Sequence of chain 1.A:
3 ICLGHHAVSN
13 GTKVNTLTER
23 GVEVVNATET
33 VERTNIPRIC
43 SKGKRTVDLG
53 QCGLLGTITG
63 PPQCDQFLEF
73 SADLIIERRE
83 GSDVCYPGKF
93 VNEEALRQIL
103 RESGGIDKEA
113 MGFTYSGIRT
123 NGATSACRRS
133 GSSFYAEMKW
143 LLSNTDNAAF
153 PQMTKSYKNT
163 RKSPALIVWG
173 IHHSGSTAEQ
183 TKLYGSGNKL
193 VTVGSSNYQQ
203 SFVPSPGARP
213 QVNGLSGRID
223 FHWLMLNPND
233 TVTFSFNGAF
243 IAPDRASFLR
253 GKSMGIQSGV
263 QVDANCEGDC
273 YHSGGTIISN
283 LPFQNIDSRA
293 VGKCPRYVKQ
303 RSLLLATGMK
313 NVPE

A small-molecule ligand and the protein it binds are described below.
Small molecule (SMILES): CC(=O)N[C@@H]1[C@@H](O)[C@H](O)[C@@H](CO)O[C@H]1O

Binding-site contacts:
Ligand atom C5 contacts residue ASN28 of chain 1.A at 3.7 Å.
Ligand atom C7 contacts residue ASN28 of chain 1.A at 3.4 Å.
Ligand atom C1 contacts residue ASN28 of chain 1.A at 1.4 Å.
Ligand atom C4 contacts residue ASN28 of chain 1.A at 4.2 Å.
Ligand atom O5 contacts residue THR309 of chain 1.A at 3.7 Å.
Ligand atom C3 contacts residue ASN28 of chain 1.A at 3.8 Å.
Ligand atom N2 contacts residue ASN28 of chain 1.A at 2.9 Å (h-bond).
Ligand atom O7 contacts residue ASN28 of chain 1.A at 3.6 Å.
Ligand atom C1 contacts residue THR309 of chain 1.A at 4.1 Å.
Ligand atom C6 contacts residue THR30 of chain 1.A at 3.6 Å.
Ligand atom O6 contacts residue THR30 of chain 1.A at 3.6 Å.
Ligand atom C2 contacts residue ASN28 of chain 1.A at 2.4 Å.
Ligand atom O5 contacts residue ASN28 of chain 1.A at 2.4 Å (h-bond).